Sequence of chain 1.C:
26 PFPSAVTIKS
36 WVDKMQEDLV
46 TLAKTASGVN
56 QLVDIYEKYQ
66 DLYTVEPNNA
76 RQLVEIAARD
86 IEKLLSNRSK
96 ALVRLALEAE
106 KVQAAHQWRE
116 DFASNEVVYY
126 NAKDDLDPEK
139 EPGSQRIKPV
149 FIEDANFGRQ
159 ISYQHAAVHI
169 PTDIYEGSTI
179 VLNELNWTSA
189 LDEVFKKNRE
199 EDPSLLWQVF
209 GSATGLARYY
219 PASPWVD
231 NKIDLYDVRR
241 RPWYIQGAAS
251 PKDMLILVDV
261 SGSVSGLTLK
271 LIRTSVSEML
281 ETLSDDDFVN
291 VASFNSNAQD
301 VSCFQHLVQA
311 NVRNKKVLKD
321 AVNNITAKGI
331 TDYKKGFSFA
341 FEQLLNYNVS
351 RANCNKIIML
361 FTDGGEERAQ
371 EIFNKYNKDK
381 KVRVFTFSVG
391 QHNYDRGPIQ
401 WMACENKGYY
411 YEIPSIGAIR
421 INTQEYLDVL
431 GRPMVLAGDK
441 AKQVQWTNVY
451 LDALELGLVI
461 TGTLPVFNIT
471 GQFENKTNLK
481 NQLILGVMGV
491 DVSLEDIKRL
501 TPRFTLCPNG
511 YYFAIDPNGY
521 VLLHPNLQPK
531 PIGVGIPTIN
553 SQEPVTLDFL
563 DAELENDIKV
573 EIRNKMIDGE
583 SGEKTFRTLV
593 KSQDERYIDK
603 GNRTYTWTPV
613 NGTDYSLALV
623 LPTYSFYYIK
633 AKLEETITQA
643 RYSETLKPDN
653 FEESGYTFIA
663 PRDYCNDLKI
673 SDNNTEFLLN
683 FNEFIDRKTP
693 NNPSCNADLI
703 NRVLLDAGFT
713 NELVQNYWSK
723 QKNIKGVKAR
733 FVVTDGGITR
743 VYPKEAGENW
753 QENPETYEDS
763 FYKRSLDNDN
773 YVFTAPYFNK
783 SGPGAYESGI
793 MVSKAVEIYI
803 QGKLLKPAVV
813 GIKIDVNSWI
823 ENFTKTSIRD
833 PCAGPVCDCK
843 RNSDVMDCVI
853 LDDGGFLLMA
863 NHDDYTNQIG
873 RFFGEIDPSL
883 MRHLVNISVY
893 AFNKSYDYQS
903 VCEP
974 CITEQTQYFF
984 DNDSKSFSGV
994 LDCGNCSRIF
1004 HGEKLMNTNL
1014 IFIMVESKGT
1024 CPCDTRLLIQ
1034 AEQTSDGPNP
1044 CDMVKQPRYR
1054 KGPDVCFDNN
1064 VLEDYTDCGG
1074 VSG

The protein below binds the small molecule below.
Small molecule (SMILES): CC(=O)N[C@@H]1[C@@H](O)[C@H](O)[C@@H](CO)O[C@H]1O

Binding-site contacts:
Ligand atom O7 contacts residue ASN92 of chain 1.C at 4.4 Å.
Ligand atom C8 contacts residue ASN92 of chain 1.C at 3.7 Å.
Ligand atom C7 contacts residue ASN92 of chain 1.C at 3.5 Å.
Ligand atom O5 contacts residue ASP200 of chain 1.C at 4.3 Å.
Ligand atom C8 contacts residue ASP200 of chain 1.C at 4.2 Å.
Ligand atom C1 contacts residue ASP200 of chain 1.C at 4.4 Å.
Ligand atom C5 contacts residue ASN92 of chain 1.C at 3.7 Å.
Ligand atom N2 contacts residue ASN92 of chain 1.C at 2.9 Å (h-bond).
Ligand atom O7 contacts residue LEU89 of chain 1.C at 4.0 Å.
Ligand atom C6 contacts residue ASN92 of chain 1.C at 4.4 Å.
Ligand atom O7 contacts residue LYS88 of chain 1.C at 4.4 Å.
Ligand atom O6 contacts residue ASN92 of chain 1.C at 3.7 Å.
Ligand atom O6 contacts residue GLU199 of chain 1.C at 4.0 Å.
Ligand atom C3 contacts residue ASN92 of chain 1.C at 3.8 Å.
Ligand atom C4 contacts residue ASN92 of chain 1.C at 4.2 Å.
Ligand atom O7 contacts residue ASP85 of chain 1.C at 4.4 Å.
Ligand atom O5 contacts residue ASN92 of chain 1.C at 2.4 Å (h-bond).
Ligand atom C8 contacts residue LEU89 of chain 1.C at 4.1 Å (hydrophobic).
Ligand atom C1 contacts residue ASN92 of chain 1.C at 1.4 Å.
Ligand atom C2 contacts residue ASN92 of chain 1.C at 2.4 Å.